The small molecule below binds the protein below.
Small molecule (SMILES): CC(=O)N[C@@H]1[C@@H](O)[C@H](O)[C@@H](CO)O[C@H]1O

Binding-site contacts:
Ligand atom C8 contacts residue SER371 of chain 1.B at 4.4 Å.
Ligand atom O7 contacts residue ASN343 of chain 1.B at 3.8 Å.
Ligand atom C5 contacts residue ASN343 of chain 1.B at 3.8 Å.
Ligand atom N2 contacts residue SER371 of chain 1.B at 3.2 Å (h-bond).
Ligand atom C7 contacts residue SER371 of chain 1.B at 4.2 Å.
Ligand atom O5 contacts residue ASN343 of chain 1.B at 2.5 Å (h-bond).
Ligand atom C4 contacts residue ASN343 of chain 1.B at 4.3 Å.
Ligand atom O3 contacts residue SER371 of chain 1.B at 4.1 Å.
Ligand atom C8 contacts residue GLY339 of chain 1.B at 4.1 Å.
Ligand atom C8 contacts residue LEU368 of chain 1.B at 3.9 Å (hydrophobic).
Ligand atom C8 contacts residue PHE338 of chain 1.B at 4.5 Å (hydrophobic).
Ligand atom C3 contacts residue ASN343 of chain 1.B at 3.9 Å.
Ligand atom C2 contacts residue SER371 of chain 1.B at 3.8 Å.
Ligand atom C1 contacts residue SER371 of chain 1.B at 4.1 Å.
Ligand atom C8 contacts residue ASN343 of chain 1.B at 4.2 Å.
Ligand atom C1 contacts residue ASN343 of chain 1.B at 1.5 Å.
Ligand atom C7 contacts residue ASN343 of chain 1.B at 3.6 Å.
Ligand atom C3 contacts residue SER371 of chain 1.B at 3.6 Å.
Ligand atom N2 contacts residue ASN343 of chain 1.B at 2.9 Å (h-bond).
Ligand atom C2 contacts residue ASN343 of chain 1.B at 2.5 Å.
Ligand atom O7 contacts residue GLY339 of chain 1.B at 4.0 Å.
Ligand atom C7 contacts residue GLY339 of chain 1.B at 4.3 Å.

Sequence of chain 1.B:
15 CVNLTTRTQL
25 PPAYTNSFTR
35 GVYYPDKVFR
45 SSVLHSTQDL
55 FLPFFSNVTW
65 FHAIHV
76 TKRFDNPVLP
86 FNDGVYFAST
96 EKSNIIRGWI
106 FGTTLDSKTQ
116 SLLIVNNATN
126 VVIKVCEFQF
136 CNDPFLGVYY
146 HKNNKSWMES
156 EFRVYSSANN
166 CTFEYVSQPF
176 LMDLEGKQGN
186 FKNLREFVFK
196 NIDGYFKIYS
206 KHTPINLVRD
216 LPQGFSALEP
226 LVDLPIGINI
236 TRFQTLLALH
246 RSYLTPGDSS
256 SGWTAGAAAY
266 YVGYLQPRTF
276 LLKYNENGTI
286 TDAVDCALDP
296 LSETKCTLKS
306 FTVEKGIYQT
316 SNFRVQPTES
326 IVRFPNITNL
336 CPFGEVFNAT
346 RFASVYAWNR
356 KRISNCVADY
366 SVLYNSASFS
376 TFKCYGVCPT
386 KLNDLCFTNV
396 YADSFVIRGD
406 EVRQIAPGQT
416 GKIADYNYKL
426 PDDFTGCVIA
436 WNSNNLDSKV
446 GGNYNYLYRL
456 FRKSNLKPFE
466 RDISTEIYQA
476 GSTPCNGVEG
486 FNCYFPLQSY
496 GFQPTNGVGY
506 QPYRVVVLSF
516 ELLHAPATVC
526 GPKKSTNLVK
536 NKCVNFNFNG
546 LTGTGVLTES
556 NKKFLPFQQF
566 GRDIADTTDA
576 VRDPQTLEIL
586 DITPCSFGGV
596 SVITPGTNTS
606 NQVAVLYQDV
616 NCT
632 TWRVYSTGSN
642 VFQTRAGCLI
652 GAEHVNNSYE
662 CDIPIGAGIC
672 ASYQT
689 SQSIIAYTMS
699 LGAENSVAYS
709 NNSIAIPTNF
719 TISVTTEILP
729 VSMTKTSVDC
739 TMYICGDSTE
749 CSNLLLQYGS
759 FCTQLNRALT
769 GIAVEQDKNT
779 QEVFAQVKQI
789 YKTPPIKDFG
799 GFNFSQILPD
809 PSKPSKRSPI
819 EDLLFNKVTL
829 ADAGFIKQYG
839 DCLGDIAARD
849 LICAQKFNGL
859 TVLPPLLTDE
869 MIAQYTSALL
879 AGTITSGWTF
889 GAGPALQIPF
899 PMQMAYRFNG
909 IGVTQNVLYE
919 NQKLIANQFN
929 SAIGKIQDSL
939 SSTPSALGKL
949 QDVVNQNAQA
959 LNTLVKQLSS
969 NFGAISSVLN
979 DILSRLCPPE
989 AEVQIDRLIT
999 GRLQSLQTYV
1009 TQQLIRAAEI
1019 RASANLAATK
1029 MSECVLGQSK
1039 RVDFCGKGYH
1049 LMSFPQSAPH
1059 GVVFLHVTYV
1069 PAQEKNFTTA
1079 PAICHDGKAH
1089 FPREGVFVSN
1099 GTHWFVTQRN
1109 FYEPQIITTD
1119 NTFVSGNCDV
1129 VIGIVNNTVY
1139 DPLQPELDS